Binding-site contacts:
Ligand atom C28 contacts residue ARG317 of chain 2.B at 3.5 Å.
Ligand atom N12 contacts residue GLN192 of chain 2.B at 3.5 Å (h-bond).
Ligand atom N7 contacts residue GLU306 of chain 2.B at 2.7 Å (salt-bridge).
Ligand atom C9 contacts residue PRO279 of chain 2.B at 4.0 Å (hydrophobic).
Ligand atom C29 contacts residue ARG195 of chain 2.B at 3.8 Å.
Ligand atom C6 contacts residue PRO279 of chain 2.B at 3.7 Å (hydrophobic).
Ligand atom C2 contacts residue PRO279 of chain 2.B at 3.9 Å (hydrophobic).
Ligand atom N7 contacts residue HEM1 of chain 2.Q at 3.3 Å.
Ligand atom C1 contacts residue PRO279 of chain 2.B at 3.9 Å (hydrophobic).
Ligand atom C6 contacts residue TRP301 of chain 2.B at 3.8 Å (hydrophobic).
Ligand atom C10 contacts residue HEM1 of chain 2.Q at 3.6 Å.
Ligand atom C9 contacts residue PHE298 of chain 2.B at 4.0 Å (hydrophobic).
Ligand atom C3 contacts residue VAL281 of chain 2.B at 3.9 Å (hydrophobic).
Ligand atom C27 contacts residue ARG195 of chain 2.B at 4.0 Å.
Ligand atom C28 contacts residue ARG195 of chain 2.B at 3.3 Å.
Ligand atom C4 contacts residue GLU306 of chain 2.B at 3.5 Å.
Ligand atom C32 contacts residue ARG317 of chain 2.B at 3.4 Å.
Ligand atom N5 contacts residue PRO279 of chain 2.B at 3.7 Å.
Ligand atom C32 contacts residue ARG195 of chain 2.B at 3.4 Å.
Ligand atom C27 contacts residue GLN192 of chain 2.B at 3.9 Å.
Ligand atom C31 contacts residue HEM1 of chain 2.Q at 3.8 Å.
Ligand atom C1 contacts residue HEM1 of chain 2.Q at 3.3 Å.
Ligand atom C24 contacts residue GLN192 of chain 2.B at 3.7 Å.
Ligand atom N7 contacts residue PRO279 of chain 2.B at 3.9 Å.
Ligand atom C9 contacts residue GLY300 of chain 2.B at 3.6 Å.
Ligand atom C26 contacts residue GLN192 of chain 2.B at 3.9 Å.
Ligand atom C11 contacts residue VAL281 of chain 2.B at 4.0 Å (hydrophobic).
Ligand atom C9 contacts residue HEM1 of chain 2.Q at 3.4 Å.
Ligand atom C29 contacts residue ARG317 of chain 2.B at 3.8 Å.
Ligand atom C6 contacts residue GLU306 of chain 2.B at 3.5 Å.
Ligand atom N7 contacts residue TYR302 of chain 2.B at 3.8 Å.
Ligand atom C9 contacts residue ASN299 of chain 2.B at 3.9 Å.
Ligand atom C10 contacts residue GLU306 of chain 2.B at 3.6 Å.
Ligand atom C2 contacts residue HEM1 of chain 2.Q at 4.0 Å.
Ligand atom N7 contacts residue TRP301 of chain 2.B at 2.7 Å (h-bond).
Ligand atom N5 contacts residue GLU306 of chain 2.B at 2.7 Å (salt-bridge).
Ligand atom N33 contacts residue ARG317 of chain 2.B at 3.5 Å (salt-bridge).
Ligand atom N33 contacts residue ALA211 of chain 2.B at 3.6 Å.
Ligand atom N33 contacts residue ARG195 of chain 2.B at 3.5 Å (salt-bridge).
Ligand atom C6 contacts residue HEM1 of chain 2.Q at 3.6 Å.

The protein below binds the small molecule below.
Small molecule (SMILES): Cc1cc(N)nc(CCNC(=O)c2ccc(C#N)cc2)c1

Sequence of chain 2.B:
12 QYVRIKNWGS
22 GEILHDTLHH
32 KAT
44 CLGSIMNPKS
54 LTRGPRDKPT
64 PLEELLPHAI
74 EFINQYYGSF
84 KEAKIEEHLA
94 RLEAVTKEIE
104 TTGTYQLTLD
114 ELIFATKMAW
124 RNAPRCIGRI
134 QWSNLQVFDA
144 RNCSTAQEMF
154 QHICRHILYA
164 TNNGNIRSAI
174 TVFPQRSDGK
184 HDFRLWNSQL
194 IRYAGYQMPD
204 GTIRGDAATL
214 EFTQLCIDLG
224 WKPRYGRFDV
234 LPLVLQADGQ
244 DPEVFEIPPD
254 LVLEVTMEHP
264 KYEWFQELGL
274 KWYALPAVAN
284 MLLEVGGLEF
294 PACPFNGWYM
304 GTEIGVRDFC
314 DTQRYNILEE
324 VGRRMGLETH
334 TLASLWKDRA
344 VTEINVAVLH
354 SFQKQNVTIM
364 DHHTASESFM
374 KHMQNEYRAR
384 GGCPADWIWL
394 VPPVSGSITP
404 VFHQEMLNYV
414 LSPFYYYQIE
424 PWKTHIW